A small-molecule ligand and the protein it binds are described below.
Small molecule (SMILES): Nc1nc2c(ncn2[C@@H]2O[C@H](CO[P](=O)(O)OP(=O)(O)O)[C@@H](O[P](=O)(O)OP(=O)(O)O)[C@H]2O)c(=O)[nH]1

Binding-site contacts:
Ligand atom O3D contacts residue GLU41 of chain 1.K at 3.9 Å.
Ligand atom N2 contacts residue ARG362 of chain 1.J at 3.5 Å.
Ligand atom N3 contacts residue ARG362 of chain 1.J at 4.0 Å.
Ligand atom O6 contacts residue ASP622 of chain 1.J at 3.1 Å (salt-bridge).
Ligand atom PC contacts residue ARG2 of chain 1.K at 4.1 Å.
Ligand atom O3B contacts residue GLU54 of chain 1.K at 4.1 Å.
Ligand atom C2' contacts residue VAL3 of chain 1.K at 4.1 Å (hydrophobic).
Ligand atom C2 contacts residue ARG362 of chain 1.J at 3.6 Å.
Ligand atom C5 contacts residue HIS364 of chain 1.J at 4.2 Å.
Ligand atom O2' contacts residue ARG362 of chain 1.J at 3.0 Å (salt-bridge).
Ligand atom O2D contacts residue ARG51 of chain 1.K at 2.9 Å (salt-bridge).
Ligand atom C5 contacts residue ILE619 of chain 1.J at 4.0 Å (hydrophobic).
Ligand atom O1A contacts residue VAL3 of chain 1.K at 3.8 Å.
Ligand atom PD contacts residue ARG51 of chain 1.K at 4.2 Å.
Ligand atom N7 contacts residue ILE619 of chain 1.J at 3.8 Å.
Ligand atom O2B contacts residue LYS615 of chain 1.J at 3.4 Å (salt-bridge).
Ligand atom O1A contacts residue ALA1 of chain 1.K at 3.0 Å (h-bond).
Ligand atom N7 contacts residue VAL3 of chain 1.K at 3.7 Å.
Ligand atom N1 contacts residue ASP622 of chain 1.J at 3.9 Å.
Ligand atom O3B contacts residue ASP7 of chain 1.K at 3.9 Å.
Ligand atom O1A contacts residue THR4 of chain 1.K at 3.4 Å (h-bond).
Ligand atom O2A contacts residue ALA1 of chain 1.K at 3.0 Å (h-bond).
Ligand atom O6 contacts residue ILE619 of chain 1.J at 3.4 Å.
Ligand atom O1C contacts residue ARG2 of chain 1.K at 2.8 Å (salt-bridge).
Ligand atom PD contacts residue GLU41 of chain 1.K at 4.2 Å.
Ligand atom O1A contacts residue ARG2 of chain 1.K at 4.0 Å.
Ligand atom O6 contacts residue VAL618 of chain 1.J at 3.7 Å.
Ligand atom C6 contacts residue ILE619 of chain 1.J at 4.0 Å (hydrophobic).
Ligand atom O3A contacts residue ALA1 of chain 1.K at 4.2 Å.
Ligand atom N1 contacts residue ARG362 of chain 1.J at 3.9 Å.
Ligand atom PB contacts residue ALA1 of chain 1.K at 4.3 Å.
Ligand atom PA contacts residue ALA1 of chain 1.K at 3.4 Å.
Ligand atom O3B contacts residue ALA1 of chain 1.K at 3.1 Å (h-bond).
Ligand atom C6 contacts residue HIS364 of chain 1.J at 4.2 Å.
Ligand atom O2A contacts residue ARG2 of chain 1.K at 3.7 Å.
Ligand atom C6 contacts residue ASP622 of chain 1.J at 3.9 Å.
Ligand atom C8 contacts residue VAL3 of chain 1.K at 3.5 Å (hydrophobic).
Ligand atom C2' contacts residue ARG362 of chain 1.J at 4.1 Å.
Ligand atom N9 contacts residue VAL3 of chain 1.K at 4.0 Å.
Ligand atom O2D contacts residue GLU41 of chain 1.K at 3.6 Å (salt-bridge).

Sequence of chain 1.J:
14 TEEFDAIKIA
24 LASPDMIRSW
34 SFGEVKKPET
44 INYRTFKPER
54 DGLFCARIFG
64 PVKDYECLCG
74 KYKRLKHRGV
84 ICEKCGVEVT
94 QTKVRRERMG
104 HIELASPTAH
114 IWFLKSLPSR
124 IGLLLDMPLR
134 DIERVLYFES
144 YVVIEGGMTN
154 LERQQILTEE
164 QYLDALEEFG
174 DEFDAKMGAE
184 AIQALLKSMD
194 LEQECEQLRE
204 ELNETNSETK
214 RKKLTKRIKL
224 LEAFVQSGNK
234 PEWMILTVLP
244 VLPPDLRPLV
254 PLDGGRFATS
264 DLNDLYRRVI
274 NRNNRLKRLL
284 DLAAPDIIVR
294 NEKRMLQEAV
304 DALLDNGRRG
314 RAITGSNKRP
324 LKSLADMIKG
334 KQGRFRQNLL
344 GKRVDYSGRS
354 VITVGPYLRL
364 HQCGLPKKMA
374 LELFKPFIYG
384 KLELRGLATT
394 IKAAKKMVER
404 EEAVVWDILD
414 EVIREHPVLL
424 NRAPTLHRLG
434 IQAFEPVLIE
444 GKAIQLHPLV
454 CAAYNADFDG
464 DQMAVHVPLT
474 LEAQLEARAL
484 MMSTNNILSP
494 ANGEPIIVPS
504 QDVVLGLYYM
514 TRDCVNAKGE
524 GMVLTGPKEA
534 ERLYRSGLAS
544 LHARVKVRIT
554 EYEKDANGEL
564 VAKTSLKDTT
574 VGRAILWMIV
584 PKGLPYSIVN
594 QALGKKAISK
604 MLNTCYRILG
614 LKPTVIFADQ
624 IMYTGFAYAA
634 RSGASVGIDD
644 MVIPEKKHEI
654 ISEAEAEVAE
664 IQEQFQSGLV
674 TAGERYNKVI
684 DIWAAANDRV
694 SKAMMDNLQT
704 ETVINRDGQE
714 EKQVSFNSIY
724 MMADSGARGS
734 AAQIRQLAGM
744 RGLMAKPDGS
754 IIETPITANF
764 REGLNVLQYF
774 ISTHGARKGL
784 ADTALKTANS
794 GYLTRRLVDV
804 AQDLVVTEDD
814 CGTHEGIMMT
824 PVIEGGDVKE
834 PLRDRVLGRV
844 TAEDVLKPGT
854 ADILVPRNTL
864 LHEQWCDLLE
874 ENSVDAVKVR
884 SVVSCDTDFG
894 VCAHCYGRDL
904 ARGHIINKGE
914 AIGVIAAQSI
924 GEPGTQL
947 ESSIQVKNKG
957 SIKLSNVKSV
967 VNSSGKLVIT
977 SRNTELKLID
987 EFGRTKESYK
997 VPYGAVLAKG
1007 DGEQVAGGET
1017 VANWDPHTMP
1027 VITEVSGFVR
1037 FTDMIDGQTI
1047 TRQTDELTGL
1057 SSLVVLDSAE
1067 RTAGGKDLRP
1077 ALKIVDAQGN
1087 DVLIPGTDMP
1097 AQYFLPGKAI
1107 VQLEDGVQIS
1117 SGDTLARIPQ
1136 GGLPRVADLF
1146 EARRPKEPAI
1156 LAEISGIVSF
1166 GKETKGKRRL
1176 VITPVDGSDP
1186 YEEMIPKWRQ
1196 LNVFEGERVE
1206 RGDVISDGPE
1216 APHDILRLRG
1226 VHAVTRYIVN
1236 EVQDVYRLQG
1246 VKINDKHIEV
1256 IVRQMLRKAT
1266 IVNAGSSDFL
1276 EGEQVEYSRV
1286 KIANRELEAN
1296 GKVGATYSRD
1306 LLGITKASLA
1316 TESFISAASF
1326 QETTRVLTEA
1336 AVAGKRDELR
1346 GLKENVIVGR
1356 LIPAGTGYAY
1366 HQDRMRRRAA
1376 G

Sequence of chain 1.K:
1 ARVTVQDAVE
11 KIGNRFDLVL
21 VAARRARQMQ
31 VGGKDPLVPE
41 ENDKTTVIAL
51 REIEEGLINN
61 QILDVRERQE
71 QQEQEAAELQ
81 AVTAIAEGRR